Sequence of chain 1.A:
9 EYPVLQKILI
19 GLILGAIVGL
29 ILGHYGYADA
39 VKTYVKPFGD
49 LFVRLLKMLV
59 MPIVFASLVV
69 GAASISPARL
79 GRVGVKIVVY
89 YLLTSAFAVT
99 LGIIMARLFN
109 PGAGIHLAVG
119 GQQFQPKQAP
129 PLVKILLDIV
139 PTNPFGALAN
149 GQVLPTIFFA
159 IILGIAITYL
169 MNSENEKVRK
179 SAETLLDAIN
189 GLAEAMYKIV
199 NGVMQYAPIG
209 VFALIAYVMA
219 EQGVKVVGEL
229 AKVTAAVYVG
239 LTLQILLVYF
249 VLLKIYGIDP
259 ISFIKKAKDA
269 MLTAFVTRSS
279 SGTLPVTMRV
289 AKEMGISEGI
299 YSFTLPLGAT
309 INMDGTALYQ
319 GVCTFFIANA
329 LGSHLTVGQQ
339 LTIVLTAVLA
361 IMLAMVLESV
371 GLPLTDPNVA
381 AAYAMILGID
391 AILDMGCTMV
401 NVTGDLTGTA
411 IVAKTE

A protein and the small-molecule ligand that binds it are described below.
Small molecule (SMILES): N[C@@H](CO)C(=O)O

Binding-site contacts:
Ligand atom CA contacts residue THR314 of chain 1.A at 3.9 Å.
Ligand atom O contacts residue SER278 of chain 1.A at 2.8 Å (h-bond).
Ligand atom OG contacts residue ASN401 of chain 1.A at 4.3 Å.
Ligand atom CA contacts residue ASP394 of chain 1.A at 4.1 Å.
Ligand atom CA contacts residue SER278 of chain 1.A at 4.3 Å.
Ligand atom O contacts residue ASN401 of chain 1.A at 4.4 Å.
Ligand atom C contacts residue MET311 of chain 1.A at 4.2 Å (hydrophobic).
Ligand atom N contacts residue ASP394 of chain 1.A at 3.0 Å (salt-bridge).
Ligand atom OG contacts residue ASP394 of chain 1.A at 3.1 Å (salt-bridge).
Ligand atom O contacts residue SER277 of chain 1.A at 3.9 Å.
Ligand atom C contacts residue ARG276 of chain 1.A at 4.1 Å.
Ligand atom OG contacts residue THR314 of chain 1.A at 2.7 Å (h-bond).
Ligand atom O contacts residue THR398 of chain 1.A at 3.4 Å.
Ligand atom O contacts residue ARG276 of chain 1.A at 3.3 Å (salt-bridge).
Ligand atom CB contacts residue MET311 of chain 1.A at 4.1 Å (hydrophobic).
Ligand atom CB contacts residue ASP394 of chain 1.A at 4.2 Å.
Ligand atom N contacts residue ARG276 of chain 1.A at 2.8 Å (salt-bridge).
Ligand atom CA contacts residue ARG276 of chain 1.A at 4.0 Å.
Ligand atom CB contacts residue ASN401 of chain 1.A at 3.8 Å.
Ligand atom N contacts residue THR398 of chain 1.A at 2.9 Å (h-bond).
Ligand atom C contacts residue ASN401 of chain 1.A at 3.3 Å.
Ligand atom CA contacts residue THR398 of chain 1.A at 3.3 Å.
Ligand atom CB contacts residue THR314 of chain 1.A at 3.3 Å.
Ligand atom C contacts residue SER278 of chain 1.A at 3.0 Å.
Ligand atom CA contacts residue ASN401 of chain 1.A at 3.5 Å.
Ligand atom C contacts residue THR398 of chain 1.A at 3.7 Å.